Binding-site contacts:
Ligand atom C8 contacts residue ASN157 of chain 1.E at 3.9 Å.
Ligand atom O7 contacts residue ASN157 of chain 1.E at 3.5 Å (h-bond).
Ligand atom O7 contacts residue THR133 of chain 1.E at 4.4 Å.
Ligand atom O7 contacts residue GLN135 of chain 1.E at 4.1 Å.
Ligand atom C8 contacts residue SER155 of chain 1.E at 3.6 Å.
Ligand atom O5 contacts residue ASN157 of chain 1.E at 2.4 Å (h-bond).
Ligand atom C5 contacts residue ASN157 of chain 1.E at 3.8 Å.
Ligand atom C7 contacts residue PHE156 of chain 1.E at 4.2 Å (hydrophobic).
Ligand atom C7 contacts residue ASN157 of chain 1.E at 3.5 Å.
Ligand atom C7 contacts residue GLN135 of chain 1.E at 4.2 Å.
Ligand atom C4 contacts residue ASN157 of chain 1.E at 4.3 Å.
Ligand atom C2 contacts residue ASN157 of chain 1.E at 2.5 Å.
Ligand atom C1 contacts residue ASN157 of chain 1.E at 1.5 Å.
Ligand atom C3 contacts residue ASN157 of chain 1.E at 3.9 Å.
Ligand atom O7 contacts residue PHE156 of chain 1.E at 4.1 Å.
Ligand atom C8 contacts residue PHE156 of chain 1.E at 3.6 Å (hydrophobic).
Ligand atom C8 contacts residue GLN135 of chain 1.E at 4.1 Å.
Ligand atom C8 contacts residue LYS168 of chain 1.E at 4.2 Å.
Ligand atom N2 contacts residue ASN157 of chain 1.E at 3.1 Å (h-bond).

A small-molecule ligand and the protein it binds are described below.
Small molecule (SMILES): CC(=O)N[C@@H]1[C@@H](O)[C@H](O)[C@@H](CO)O[C@H]1O

Sequence of chain 1.E:
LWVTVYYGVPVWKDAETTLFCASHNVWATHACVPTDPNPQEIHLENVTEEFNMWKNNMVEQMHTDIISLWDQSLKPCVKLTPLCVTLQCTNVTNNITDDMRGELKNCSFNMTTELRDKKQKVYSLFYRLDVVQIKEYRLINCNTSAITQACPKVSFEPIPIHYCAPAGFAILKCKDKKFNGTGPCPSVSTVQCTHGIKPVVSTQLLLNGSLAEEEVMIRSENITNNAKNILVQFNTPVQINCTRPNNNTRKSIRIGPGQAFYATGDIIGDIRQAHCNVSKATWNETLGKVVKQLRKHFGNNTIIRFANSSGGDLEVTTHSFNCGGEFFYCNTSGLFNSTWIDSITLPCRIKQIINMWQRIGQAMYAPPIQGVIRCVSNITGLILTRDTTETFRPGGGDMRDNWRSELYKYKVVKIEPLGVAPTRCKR